A small-molecule ligand and the protein it binds are described below.
Small molecule (SMILES): Cc1cccc(C)c1Nc1ncc(-c2ccccc2)n2cncc12

Binding-site contacts:
Ligand atom C18 contacts residue LEU147 of chain 1.A at 3.5 Å (hydrophobic).
Ligand atom N9 contacts residue THR92 of chain 1.A at 3.2 Å (h-bond).
Ligand atom N16 contacts residue TYR94 of chain 1.A at 3.9 Å.
Ligand atom C18 contacts residue ALA47 of chain 1.A at 3.5 Å (hydrophobic).
Ligand atom C2 contacts residue THR92 of chain 1.A at 3.5 Å.
Ligand atom C1 contacts residue LYS49 of chain 1.A at 3.9 Å.
Ligand atom C21 contacts residue LEU27 of chain 1.A at 3.9 Å (hydrophobic).
Ligand atom C17 contacts residue LEU147 of chain 1.A at 3.8 Å (hydrophobic).
Ligand atom N16 contacts residue ALA47 of chain 1.A at 3.7 Å.
Ligand atom C1 contacts residue THR92 of chain 1.A at 3.6 Å.
Ligand atom N16 contacts residue LEU147 of chain 1.A at 4.1 Å.
Ligand atom C17 contacts residue THR92 of chain 1.A at 4.0 Å.
Ligand atom C24 contacts residue LEU27 of chain 1.A at 3.9 Å (hydrophobic).
Ligand atom C23 contacts residue GLY98 of chain 1.A at 4.0 Å.
Ligand atom C13 contacts residue VAL35 of chain 1.A at 4.0 Å (hydrophobic).
Ligand atom C13 contacts residue LEU147 of chain 1.A at 4.0 Å (hydrophobic).
Ligand atom N14 contacts residue LEU147 of chain 1.A at 3.6 Å.
Ligand atom C1 contacts residue ALA47 of chain 1.A at 3.5 Å (hydrophobic).
Ligand atom C4 contacts residue GLU64 of chain 1.A at 3.8 Å.
Ligand atom C3 contacts residue LYS49 of chain 1.A at 3.9 Å.
Ligand atom C6 contacts residue THR92 of chain 1.A at 3.6 Å.
Ligand atom C17 contacts residue GLU93 of chain 1.A at 3.6 Å.
Ligand atom C4 contacts residue LYS49 of chain 1.A at 3.8 Å.
Ligand atom C1 contacts residue ILE90 of chain 1.A at 3.9 Å (hydrophobic).
Ligand atom C3 contacts residue ILE90 of chain 1.A at 3.9 Å (hydrophobic).
Ligand atom C19 contacts residue LEU27 of chain 1.A at 3.9 Å (hydrophobic).
Ligand atom C15 contacts residue LEU147 of chain 1.A at 3.9 Å (hydrophobic).
Ligand atom C5 contacts residue MET68 of chain 1.A at 4.0 Å (hydrophobic).
Ligand atom N16 contacts residue MET95 of chain 1.A at 3.1 Å (h-bond).
Ligand atom C10 contacts residue LEU147 of chain 1.A at 3.8 Å (hydrophobic).
Ligand atom C8 contacts residue ASP158 of chain 1.A at 3.3 Å.
Ligand atom C5 contacts residue GLU64 of chain 1.A at 3.5 Å.
Ligand atom C17 contacts residue MET95 of chain 1.A at 3.8 Å (hydrophobic).
Ligand atom C8 contacts residue ALA157 of chain 1.A at 3.9 Å (hydrophobic).
Ligand atom C22 contacts residue LEU27 of chain 1.A at 4.0 Å (hydrophobic).
Ligand atom C8 contacts residue VAL77 of chain 1.A at 4.0 Å (hydrophobic).
Ligand atom N9 contacts residue VAL77 of chain 1.A at 4.0 Å.
Ligand atom C12 contacts residue VAL35 of chain 1.A at 3.8 Å (hydrophobic).
Ligand atom C3 contacts residue THR92 of chain 1.A at 3.8 Å.
Ligand atom C17 contacts residue ALA47 of chain 1.A at 3.3 Å (hydrophobic).

Sequence of chain 1.A:
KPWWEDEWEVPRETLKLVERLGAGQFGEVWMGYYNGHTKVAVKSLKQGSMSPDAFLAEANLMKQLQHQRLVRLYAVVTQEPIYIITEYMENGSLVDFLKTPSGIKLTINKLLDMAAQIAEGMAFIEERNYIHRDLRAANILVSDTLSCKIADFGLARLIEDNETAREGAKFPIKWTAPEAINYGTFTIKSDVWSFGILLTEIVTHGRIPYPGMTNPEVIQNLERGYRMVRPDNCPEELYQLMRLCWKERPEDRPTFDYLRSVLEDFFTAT